The small molecule below binds the protein below.
Small molecule (SMILES): Nc1nc(-c2ccsc2)cc(N(Cc2ccccn2)Cc2ccccn2)n1

Sequence of chain 1.I:
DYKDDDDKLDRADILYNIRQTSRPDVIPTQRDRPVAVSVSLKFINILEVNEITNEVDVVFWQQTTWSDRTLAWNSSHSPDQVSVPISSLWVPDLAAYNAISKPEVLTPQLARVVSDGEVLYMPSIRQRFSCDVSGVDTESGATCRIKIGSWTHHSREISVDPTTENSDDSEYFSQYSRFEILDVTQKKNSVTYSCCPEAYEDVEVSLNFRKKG

Sequence of chain 1.J:
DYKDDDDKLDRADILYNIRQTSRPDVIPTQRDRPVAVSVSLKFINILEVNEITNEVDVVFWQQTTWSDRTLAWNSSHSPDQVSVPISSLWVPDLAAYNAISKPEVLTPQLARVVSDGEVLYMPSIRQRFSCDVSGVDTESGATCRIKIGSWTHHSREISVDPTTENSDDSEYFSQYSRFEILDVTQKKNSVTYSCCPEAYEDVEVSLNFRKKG

Binding-site contacts:
Ligand atom N03 contacts residue TYR193 of chain 1.I at 3.7 Å.
Ligand atom C13 contacts residue TYR193 of chain 1.I at 3.7 Å (hydrophobic).
Ligand atom C15 contacts residue TYR97 of chain 1.I at 3.8 Å (hydrophobic).
Ligand atom N04 contacts residue TYR200 of chain 1.I at 3.8 Å.
Ligand atom C09 contacts residue LEU120 of chain 1.J at 3.5 Å (hydrophobic).
Ligand atom S01 contacts residue THR65 of chain 1.J at 3.6 Å.
Ligand atom N01 contacts residue CYS195 of chain 1.I at 3.5 Å (h-bond).
Ligand atom C01 contacts residue MET122 of chain 1.J at 3.6 Å (hydrophobic).
Ligand atom S01 contacts residue GLN63 of chain 1.J at 3.8 Å.
Ligand atom C04 contacts residue GLN63 of chain 1.J at 3.5 Å.
Ligand atom N03 contacts residue CYS195 of chain 1.I at 3.6 Å (h-bond).
Ligand atom C16 contacts residue MET122 of chain 1.J at 3.6 Å (hydrophobic).
Ligand atom N05 contacts residue TRP151 of chain 1.I at 3.2 Å (h-bond).
Ligand atom C09 contacts residue ARG112 of chain 1.J at 3.7 Å.
Ligand atom C13 contacts residue TYR200 of chain 1.I at 3.8 Å (hydrophobic).
Ligand atom C04 contacts residue CYS195 of chain 1.I at 3.6 Å (hydrophobic).
Ligand atom C11 contacts residue TYR200 of chain 1.I at 3.2 Å (hydrophobic).
Ligand atom C17 contacts residue GLN63 of chain 1.J at 3.8 Å.
Ligand atom C20 contacts residue GLN63 of chain 1.J at 3.4 Å.
Ligand atom C08 contacts residue MET122 of chain 1.J at 3.8 Å (hydrophobic).
Ligand atom N05 contacts residue MET122 of chain 1.J at 3.7 Å.
Ligand atom N01 contacts residue GLN63 of chain 1.J at 2.8 Å (h-bond).
Ligand atom C07 contacts residue TRP151 of chain 1.I at 3.4 Å (hydrophobic).
Ligand atom C15 contacts residue TRP151 of chain 1.I at 3.6 Å (hydrophobic).
Ligand atom N02 contacts residue MET122 of chain 1.J at 3.5 Å.
Ligand atom C16 contacts residue TRP151 of chain 1.I at 3.2 Å (hydrophobic).
Ligand atom C04 contacts residue CYS196 of chain 1.I at 3.8 Å (hydrophobic).
Ligand atom C05 contacts residue TYR200 of chain 1.I at 3.4 Å (hydrophobic).
Ligand atom N03 contacts residue GLN63 of chain 1.J at 3.5 Å (h-bond).
Ligand atom C04 contacts residue MET122 of chain 1.J at 3.6 Å (hydrophobic).
Ligand atom N06 contacts residue MET122 of chain 1.J at 3.4 Å.
Ligand atom N01 contacts residue CYS196 of chain 1.I at 3.5 Å (h-bond).
Ligand atom N03 contacts residue TYR172 of chain 1.J at 2.8 Å (h-bond).
Ligand atom C01 contacts residue CYS196 of chain 1.I at 3.6 Å (hydrophobic).
Ligand atom C10 contacts residue ARG112 of chain 1.J at 3.6 Å.
Ligand atom C19 contacts residue THR65 of chain 1.J at 3.6 Å.
Ligand atom C01 contacts residue GLN63 of chain 1.J at 3.7 Å.
Ligand atom C03 contacts residue MET122 of chain 1.J at 3.7 Å (hydrophobic).
Ligand atom N01 contacts residue MET122 of chain 1.J at 3.4 Å (h-bond).
Ligand atom N06 contacts residue TRP151 of chain 1.I at 3.1 Å (h-bond).